Binding-site contacts:
Ligand atom C4 contacts residue ASN105 of chain 45.E at 4.3 Å.
Ligand atom C8 contacts residue PRO48 of chain 45.E at 4.4 Å (hydrophobic).
Ligand atom O7 contacts residue ASN105 of chain 45.E at 4.0 Å.
Ligand atom N2 contacts residue ASN105 of chain 45.E at 2.9 Å (h-bond).
Ligand atom O5 contacts residue VAL95 of chain 45.E at 4.5 Å.
Ligand atom C3 contacts residue ASN105 of chain 45.E at 3.8 Å.
Ligand atom C8 contacts residue TYR50 of chain 45.E at 4.1 Å (hydrophobic).
Ligand atom C2 contacts residue ASN105 of chain 45.E at 2.5 Å.
Ligand atom C7 contacts residue ASN105 of chain 45.E at 3.6 Å.
Ligand atom C5 contacts residue ASN105 of chain 45.E at 3.6 Å.
Ligand atom C5 contacts residue VAL95 of chain 45.E at 4.5 Å (hydrophobic).
Ligand atom C1 contacts residue ASN105 of chain 45.E at 1.4 Å.
Ligand atom O5 contacts residue ALA96 of chain 45.E at 4.5 Å.
Ligand atom O6 contacts residue ALA96 of chain 45.E at 4.3 Å.
Ligand atom C6 contacts residue VAL95 of chain 45.E at 3.6 Å (hydrophobic).
Ligand atom O6 contacts residue VAL95 of chain 45.E at 2.9 Å (h-bond).
Ligand atom O5 contacts residue ASN105 of chain 45.E at 2.4 Å (h-bond).

A protein and the small-molecule ligand that binds it are described below.
Small molecule (SMILES): CC(=O)N[C@H]1[C@H](O[C@H]2[C@H](O)[C@@H](NC(C)=O)CO[C@@H]2CO)O[C@H](CO)[C@@H](O[C@@H]2O[C@H](CO)[C@@H](O)[C@H](O)[C@@H]2O)[C@@H]1O

Sequence of chain 45.E:
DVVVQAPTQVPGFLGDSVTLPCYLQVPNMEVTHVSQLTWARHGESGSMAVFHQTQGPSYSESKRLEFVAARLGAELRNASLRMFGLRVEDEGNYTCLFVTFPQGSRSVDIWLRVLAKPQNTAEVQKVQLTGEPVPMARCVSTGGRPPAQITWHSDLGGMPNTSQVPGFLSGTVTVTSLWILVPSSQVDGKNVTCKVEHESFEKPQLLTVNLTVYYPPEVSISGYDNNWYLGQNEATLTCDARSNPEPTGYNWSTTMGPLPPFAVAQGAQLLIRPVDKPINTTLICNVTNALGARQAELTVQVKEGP